A protein and the small-molecule ligand that binds it are described below.
Small molecule (SMILES): CC(=O)N[C@H]1[C@H](O[C@H]2[C@H](O)[C@@H](NC(C)=O)CO[C@@H]2CO)O[C@H](CO)[C@@H](O)[C@@H]1O

Sequence of chain 1.A:
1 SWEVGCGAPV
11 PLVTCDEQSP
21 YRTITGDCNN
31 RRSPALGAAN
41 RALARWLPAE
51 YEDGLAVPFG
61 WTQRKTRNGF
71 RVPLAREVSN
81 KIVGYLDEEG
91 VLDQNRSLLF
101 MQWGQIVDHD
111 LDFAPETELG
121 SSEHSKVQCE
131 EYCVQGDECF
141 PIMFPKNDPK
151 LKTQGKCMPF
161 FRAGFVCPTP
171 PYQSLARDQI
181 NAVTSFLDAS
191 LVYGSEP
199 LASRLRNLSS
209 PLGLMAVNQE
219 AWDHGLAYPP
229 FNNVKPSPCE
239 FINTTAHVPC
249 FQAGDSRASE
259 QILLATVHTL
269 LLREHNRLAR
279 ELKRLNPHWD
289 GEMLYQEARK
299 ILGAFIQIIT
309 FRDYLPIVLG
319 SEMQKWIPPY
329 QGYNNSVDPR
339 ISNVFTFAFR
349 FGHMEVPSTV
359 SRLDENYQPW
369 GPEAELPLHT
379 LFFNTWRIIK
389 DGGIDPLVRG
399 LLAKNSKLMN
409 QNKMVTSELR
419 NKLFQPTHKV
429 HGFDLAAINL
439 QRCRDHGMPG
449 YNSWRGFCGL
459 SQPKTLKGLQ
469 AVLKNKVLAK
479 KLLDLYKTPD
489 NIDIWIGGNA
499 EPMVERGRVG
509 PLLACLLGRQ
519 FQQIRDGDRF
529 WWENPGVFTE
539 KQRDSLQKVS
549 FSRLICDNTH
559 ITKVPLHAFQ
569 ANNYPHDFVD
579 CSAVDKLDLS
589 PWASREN

Binding-site contacts:
Ligand atom O5 contacts residue ASN332 of chain 1.A at 2.4 Å (h-bond).
Ligand atom C5 contacts residue ASN332 of chain 1.A at 3.6 Å.
Ligand atom C1 contacts residue ASN332 of chain 1.A at 1.4 Å.
Ligand atom O6 contacts residue VAL335 of chain 1.A at 4.3 Å.
Ligand atom C2 contacts residue ASN332 of chain 1.A at 2.6 Å.
Ligand atom O7 contacts residue ASN332 of chain 1.A at 3.2 Å (h-bond).
Ligand atom C3 contacts residue ASN332 of chain 1.A at 3.9 Å.
Ligand atom C7 contacts residue ASN332 of chain 1.A at 3.3 Å.
Ligand atom C4 contacts residue ASN332 of chain 1.A at 4.3 Å.
Ligand atom C6 contacts residue VAL335 of chain 1.A at 4.0 Å (hydrophobic).
Ligand atom C5 contacts residue VAL335 of chain 1.A at 4.4 Å (hydrophobic).
Ligand atom N2 contacts residue ASN332 of chain 1.A at 3.0 Å (h-bond).
Ligand atom C8 contacts residue ASN332 of chain 1.A at 4.5 Å.
Ligand atom O5 contacts residue VAL335 of chain 1.A at 3.9 Å.